Sequence of chain 32.Q:
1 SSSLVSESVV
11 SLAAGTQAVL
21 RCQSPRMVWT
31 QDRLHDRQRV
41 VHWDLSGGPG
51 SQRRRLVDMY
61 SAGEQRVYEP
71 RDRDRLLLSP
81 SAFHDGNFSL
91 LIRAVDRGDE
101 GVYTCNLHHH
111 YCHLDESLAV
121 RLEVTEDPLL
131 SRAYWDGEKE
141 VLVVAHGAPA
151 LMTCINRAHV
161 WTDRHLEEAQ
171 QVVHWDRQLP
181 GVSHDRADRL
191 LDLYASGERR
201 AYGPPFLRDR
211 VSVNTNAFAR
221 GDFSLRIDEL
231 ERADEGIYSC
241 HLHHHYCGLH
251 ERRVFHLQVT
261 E

This small molecule binds to this protein.
Small molecule (SMILES): CC(=O)N[C@@H]1[C@@H](O)[C@H](O)[C@@H](CO)O[C@H]1O

Binding-site contacts:
Ligand atom C4 contacts residue ASN87 of chain 32.Q at 4.2 Å.
Ligand atom C5 contacts residue SER89 of chain 32.Q at 4.3 Å.
Ligand atom C2 contacts residue ASN87 of chain 32.Q at 2.4 Å.
Ligand atom O4 contacts residue LEU151 of chain 32.Q at 3.7 Å.
Ligand atom C6 contacts residue LEU151 of chain 32.Q at 3.8 Å (hydrophobic).
Ligand atom O5 contacts residue SER89 of chain 32.Q at 4.1 Å.
Ligand atom O7 contacts residue ASP85 of chain 32.Q at 4.3 Å.
Ligand atom O6 contacts residue LEU151 of chain 32.Q at 3.4 Å.
Ligand atom C7 contacts residue ASN87 of chain 32.Q at 3.6 Å.
Ligand atom C1 contacts residue ASN87 of chain 32.Q at 1.4 Å.
Ligand atom C4 contacts residue LEU151 of chain 32.Q at 4.4 Å (hydrophobic).
Ligand atom C5 contacts residue ASN87 of chain 32.Q at 3.7 Å.
Ligand atom C5 contacts residue LEU151 of chain 32.Q at 4.1 Å (hydrophobic).
Ligand atom C3 contacts residue ASN87 of chain 32.Q at 3.7 Å.
Ligand atom O5 contacts residue ASN87 of chain 32.Q at 2.3 Å (h-bond).
Ligand atom N2 contacts residue ASN87 of chain 32.Q at 2.9 Å (h-bond).
Ligand atom O7 contacts residue ASN87 of chain 32.Q at 3.9 Å.
Ligand atom O5 contacts residue SER79 of chain 32.Q at 4.4 Å.
Ligand atom C1 contacts residue SER89 of chain 32.Q at 4.5 Å.